Sequence of chain 3.H:
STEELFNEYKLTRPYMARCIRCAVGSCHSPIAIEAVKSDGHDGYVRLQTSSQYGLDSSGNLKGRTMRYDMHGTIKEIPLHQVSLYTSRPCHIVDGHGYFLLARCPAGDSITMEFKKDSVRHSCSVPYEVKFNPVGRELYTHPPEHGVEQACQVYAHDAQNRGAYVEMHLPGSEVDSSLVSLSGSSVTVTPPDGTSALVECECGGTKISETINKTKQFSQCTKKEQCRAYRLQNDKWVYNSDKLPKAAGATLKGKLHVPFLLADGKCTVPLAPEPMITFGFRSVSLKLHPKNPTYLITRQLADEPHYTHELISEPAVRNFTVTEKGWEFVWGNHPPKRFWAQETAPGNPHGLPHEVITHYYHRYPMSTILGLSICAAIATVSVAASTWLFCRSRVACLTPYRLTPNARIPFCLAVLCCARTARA

A protein and the small-molecule ligand that binds it are described below.
Small molecule (SMILES): CC(=O)N[C@@H]1[C@@H](O)[C@H](O)[C@@H](CO)O[C@H]1O

Binding-site contacts:
Ligand atom C6 contacts residue SER284 of chain 3.H at 3.5 Å.
Ligand atom O6 contacts residue SER284 of chain 3.H at 2.6 Å (h-bond).
Ligand atom O6 contacts residue ASN318 of chain 3.H at 2.6 Å (h-bond).
Ligand atom C6 contacts residue ASN318 of chain 3.H at 3.2 Å.